Sequence of chain 2.A:
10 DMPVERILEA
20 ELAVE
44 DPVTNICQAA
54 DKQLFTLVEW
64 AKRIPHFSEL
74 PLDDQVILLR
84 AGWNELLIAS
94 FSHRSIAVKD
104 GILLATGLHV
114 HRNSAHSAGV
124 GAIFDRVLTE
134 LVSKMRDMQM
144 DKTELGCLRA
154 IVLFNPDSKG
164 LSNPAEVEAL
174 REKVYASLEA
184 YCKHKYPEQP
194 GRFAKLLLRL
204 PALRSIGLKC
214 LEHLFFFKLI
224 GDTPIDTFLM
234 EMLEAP

A small-molecule ligand and the protein it binds are described below.
Small molecule (SMILES): CCN(c1ccc(OCC(C)C)c(C(C)C)c1)c1ccc(C(=O)O)cn1

Binding-site contacts:
Ligand atom CAA contacts residue CYS213 of chain 2.A at 3.8 Å (hydrophobic).
Ligand atom NAW contacts residue LEU90 of chain 2.A at 3.4 Å.
Ligand atom CAX contacts residue ALA108 of chain 2.A at 3.8 Å (hydrophobic).
Ligand atom CAO contacts residue ILE91 of chain 2.A at 3.6 Å (hydrophobic).
Ligand atom NAW contacts residue PHE94 of chain 2.A at 3.6 Å.
Ligand atom CAH contacts residue PHE220 of chain 2.A at 3.7 Å (hydrophobic).
Ligand atom CAE contacts residue CYS213 of chain 2.A at 3.6 Å (hydrophobic).
Ligand atom OAY contacts residue ARG97 of chain 2.A at 3.1 Å (salt-bridge).
Ligand atom CAQ contacts residue ILE49 of chain 2.A at 3.7 Å (hydrophobic).
Ligand atom OAY contacts residue ALA108 of chain 2.A at 3.9 Å.
Ligand atom CAN contacts residue ALA53 of chain 2.A at 3.6 Å (hydrophobic).
Ligand atom CAR contacts residue ALA52 of chain 2.A at 3.8 Å (hydrophobic).
Ligand atom CAT contacts residue PHE94 of chain 2.A at 3.4 Å (hydrophobic).
Ligand atom NAV contacts residue ALA53 of chain 2.A at 3.6 Å.
Ligand atom CAK contacts residue PHE94 of chain 2.A at 3.7 Å (hydrophobic).
Ligand atom CAI contacts residue VAL123 of chain 2.A at 3.7 Å (hydrophobic).
Ligand atom CAJ contacts residue VAL46 of chain 2.A at 3.8 Å (hydrophobic).
Ligand atom CAP contacts residue ALA53 of chain 2.A at 3.7 Å (hydrophobic).
Ligand atom CAF contacts residue ILE49 of chain 2.A at 3.7 Å (hydrophobic).
Ligand atom CAB contacts residue ILE49 of chain 2.A at 3.7 Å (hydrophobic).
Ligand atom OAZ contacts residue ARG97 of chain 2.A at 3.6 Å (salt-bridge).
Ligand atom CAL contacts residue ILE49 of chain 2.A at 3.7 Å (hydrophobic).
Ligand atom CAS contacts residue PHE94 of chain 2.A at 3.8 Å (hydrophobic).
Ligand atom CAH contacts residue HIS216 of chain 2.A at 3.8 Å.
Ligand atom CAQ contacts residue ALA53 of chain 2.A at 3.8 Å (hydrophobic).
Ligand atom CAT contacts residue LEU90 of chain 2.A at 3.6 Å (hydrophobic).
Ligand atom OAY contacts residue GLN56 of chain 2.A at 3.2 Å.
Ligand atom OAY contacts residue PHE94 of chain 2.A at 3.8 Å.
Ligand atom CAC contacts residue PHE94 of chain 2.A at 3.5 Å (hydrophobic).
Ligand atom CAX contacts residue GLN56 of chain 2.A at 3.7 Å.
Ligand atom CAO contacts residue LEU90 of chain 2.A at 3.8 Å (hydrophobic).
Ligand atom CAO contacts residue ASN87 of chain 2.A at 3.7 Å.
Ligand atom OAZ contacts residue ALA108 of chain 2.A at 2.8 Å (h-bond).
Ligand atom CAA contacts residue ILE49 of chain 2.A at 3.6 Å (hydrophobic).
Ligand atom CAJ contacts residue PHE220 of chain 2.A at 3.5 Å (hydrophobic).
Ligand atom OAZ contacts residue LEU107 of chain 2.A at 3.4 Å.
Ligand atom OAZ contacts residue ALA52 of chain 2.A at 3.5 Å.
Ligand atom CAL contacts residue ILE105 of chain 2.A at 3.8 Å (hydrophobic).
Ligand atom CAX contacts residue ARG97 of chain 2.A at 3.7 Å.
Ligand atom CAF contacts residue CYS213 of chain 2.A at 3.5 Å (hydrophobic).